Binding-site contacts:
Ligand atom C9 contacts residue HIS180 of chain 1.A at 3.2 Å.
Ligand atom O9 contacts residue TYR92 of chain 1.A at 2.6 Å (h-bond).
Ligand atom C1 contacts residue SER134 of chain 1.A at 3.7 Å.
Ligand atom C11 contacts residue ALA130 of chain 1.A at 3.1 Å (hydrophobic).
Ligand atom N5 contacts residue TRP150 of chain 1.A at 3.3 Å.
Ligand atom C4 contacts residue GLY222 of chain 1.A at 3.5 Å.
Ligand atom O1A contacts residue SER133 of chain 1.A at 3.7 Å.
Ligand atom O9 contacts residue GLU187 of chain 1.A at 2.7 Å (salt-bridge).
Ligand atom C9 contacts residue TYR92 of chain 1.A at 3.3 Å (hydrophobic).
Ligand atom C11 contacts residue VAL132 of chain 1.A at 3.7 Å (hydrophobic).
Ligand atom O1A contacts residue SER134 of chain 1.A at 2.8 Å (h-bond).
Ligand atom C1 contacts residue SER134 of chain 1.A at 3.6 Å.
Ligand atom O3 contacts residue LYS219 of chain 1.A at 3.6 Å (salt-bridge).
Ligand atom O3 contacts residue GLY222 of chain 1.A at 3.0 Å (h-bond).
Ligand atom C11 contacts residue GLY131 of chain 1.A at 3.7 Å.
Ligand atom C5 contacts residue GLN223 of chain 1.A at 3.6 Å.
Ligand atom O8 contacts residue GLN223 of chain 1.A at 2.8 Å (h-bond).
Ligand atom C3 contacts residue GLN223 of chain 1.A at 3.7 Å.
Ligand atom O2 contacts residue SER134 of chain 1.A at 3.6 Å.
Ligand atom C8 contacts residue TYR92 of chain 1.A at 3.8 Å (hydrophobic).
Ligand atom N5 contacts residue VAL132 of chain 1.A at 3.1 Å (h-bond).
Ligand atom C7 contacts residue TRP150 of chain 1.A at 3.8 Å (hydrophobic).
Ligand atom O1B contacts residue SER134 of chain 1.A at 3.8 Å.
Ligand atom O9 contacts residue HIS180 of chain 1.A at 2.8 Å (h-bond).
Ligand atom O1B contacts residue GLN223 of chain 1.A at 3.1 Å (h-bond).
Ligand atom O1B contacts residue SER133 of chain 1.A at 2.7 Å (h-bond).
Ligand atom C1 contacts residue GLN223 of chain 1.A at 3.8 Å.
Ligand atom C3 contacts residue GLY222 of chain 1.A at 3.4 Å.
Ligand atom O4 contacts residue VAL132 of chain 1.A at 3.8 Å.
Ligand atom O7 contacts residue ARG190 of chain 1.A at 3.5 Å (salt-bridge).
Ligand atom C10 contacts residue VAL132 of chain 1.A at 3.6 Å (hydrophobic).
Ligand atom C4 contacts residue VAL132 of chain 1.A at 3.5 Å (hydrophobic).
Ligand atom C9 contacts residue GLU187 of chain 1.A at 3.1 Å.
Ligand atom C10 contacts residue ALA130 of chain 1.A at 3.8 Å (hydrophobic).
Ligand atom O8 contacts residue TYR92 of chain 1.A at 3.1 Å (h-bond).
Ligand atom O7 contacts residue LEU191 of chain 1.A at 3.8 Å.
Ligand atom C1 contacts residue SER133 of chain 1.A at 3.7 Å.
Ligand atom C10 contacts residue TRP150 of chain 1.A at 3.8 Å (hydrophobic).
Ligand atom C4 contacts residue GLN223 of chain 1.A at 3.6 Å.
Ligand atom C11 contacts residue TRP150 of chain 1.A at 3.4 Å (hydrophobic).

This small molecule binds to this protein.
Small molecule (SMILES): CC(=O)N[C@H]1[C@H]([C@H](O)[C@H](O)CO)O[C@@](OC[C@H]2O[C@@H](O)[C@H](O)[C@@H](O)[C@H]2O)(C(=O)O)C[C@@H]1O

Sequence of chain 1.A:
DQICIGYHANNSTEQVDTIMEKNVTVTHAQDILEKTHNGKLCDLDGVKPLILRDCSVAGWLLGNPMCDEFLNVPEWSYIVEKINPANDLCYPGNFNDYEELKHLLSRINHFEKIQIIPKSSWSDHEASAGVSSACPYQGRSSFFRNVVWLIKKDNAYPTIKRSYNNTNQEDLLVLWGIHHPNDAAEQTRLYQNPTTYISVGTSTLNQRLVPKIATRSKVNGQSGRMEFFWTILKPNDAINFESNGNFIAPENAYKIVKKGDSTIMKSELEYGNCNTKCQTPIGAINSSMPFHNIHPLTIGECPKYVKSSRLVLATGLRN